This protein binds this small molecule.
Small molecule (SMILES): CCO[C@H](C(=O)NNCc1cc(OC)c(Br)c(OC)c1)c1ccc(N2CCOCC2)cc1

Sequence of chain 1.C:
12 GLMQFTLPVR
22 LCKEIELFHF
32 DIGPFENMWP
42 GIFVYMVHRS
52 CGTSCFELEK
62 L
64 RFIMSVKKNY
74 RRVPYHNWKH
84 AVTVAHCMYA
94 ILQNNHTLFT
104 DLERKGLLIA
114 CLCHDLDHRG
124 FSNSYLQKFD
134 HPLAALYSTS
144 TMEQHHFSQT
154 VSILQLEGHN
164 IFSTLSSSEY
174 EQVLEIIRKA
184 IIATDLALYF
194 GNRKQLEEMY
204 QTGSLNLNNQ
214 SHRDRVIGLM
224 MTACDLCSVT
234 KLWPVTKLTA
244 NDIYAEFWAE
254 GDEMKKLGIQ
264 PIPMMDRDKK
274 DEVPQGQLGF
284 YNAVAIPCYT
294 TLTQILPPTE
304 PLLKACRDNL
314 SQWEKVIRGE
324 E

Binding-site contacts:
Ligand atom C26 contacts residue PHE250 of chain 1.C at 3.8 Å (hydrophobic).
Ligand atom C16 contacts residue PHE283 of chain 1.C at 3.6 Å (hydrophobic).
Ligand atom C2 contacts residue MET267 of chain 1.C at 3.9 Å (hydrophobic).
Ligand atom C21 contacts residue PHE250 of chain 1.C at 3.8 Å (hydrophobic).
Ligand atom C11 contacts residue MET267 of chain 1.C at 3.6 Å (hydrophobic).
Ligand atom C21 contacts residue PHE283 of chain 1.C at 3.5 Å (hydrophobic).
Ligand atom C18 contacts residue PHE283 of chain 1.C at 3.9 Å (hydrophobic).
Ligand atom BR23 contacts residue GLN280 of chain 1.C at 3.3 Å.
Ligand atom O22 contacts residue VAL232 of chain 1.C at 3.5 Å.
Ligand atom C29 contacts residue GLY282 of chain 1.C at 3.7 Å.
Ligand atom C25 contacts residue LEU229 of chain 1.C at 3.6 Å (hydrophobic).
Ligand atom C25 contacts residue ILE246 of chain 1.C at 3.8 Å (hydrophobic).
Ligand atom C26 contacts residue PHE283 of chain 1.C at 3.8 Å (hydrophobic).
Ligand atom C19 contacts residue ILE246 of chain 1.C at 3.9 Å (hydrophobic).
Ligand atom C25 contacts residue VAL232 of chain 1.C at 4.0 Å (hydrophobic).
Ligand atom C27 contacts residue SER125 of chain 1.C at 3.8 Å.
Ligand atom O24 contacts residue GLN280 of chain 1.C at 3.0 Å (h-bond).
Ligand atom C17 contacts residue PHE283 of chain 1.C at 3.8 Å (hydrophobic).
Ligand atom O24 contacts residue PHE283 of chain 1.C at 3.7 Å.
Ligand atom C18 contacts residue ILE246 of chain 1.C at 3.6 Å (hydrophobic).
Ligand atom C25 contacts residue TYR78 of chain 1.C at 3.6 Å (hydrophobic).
Ligand atom C9 contacts residue LEU189 of chain 1.C at 3.7 Å (hydrophobic).
Ligand atom C3 contacts residue LEU189 of chain 1.C at 3.6 Å (hydrophobic).
Ligand atom C17 contacts residue LEU229 of chain 1.C at 4.0 Å (hydrophobic).
Ligand atom C26 contacts residue GLN280 of chain 1.C at 3.6 Å.
Ligand atom C26 contacts residue MET267 of chain 1.C at 3.7 Å (hydrophobic).
Ligand atom O22 contacts residue ILE246 of chain 1.C at 3.1 Å.
Ligand atom O10 contacts residue MET267 of chain 1.C at 4.0 Å.
Ligand atom O30 contacts residue ALA286 of chain 1.C at 3.7 Å.
Ligand atom BR23 contacts residue VAL232 of chain 1.C at 3.9 Å.
Ligand atom C6 contacts residue MET267 of chain 1.C at 3.5 Å (hydrophobic).
Ligand atom C19 contacts residue PHE283 of chain 1.C at 3.7 Å (hydrophobic).
Ligand atom N13 contacts residue LEU189 of chain 1.C at 3.7 Å.
Ligand atom C2 contacts residue PHE283 of chain 1.C at 3.9 Å (hydrophobic).
Ligand atom C4 contacts residue LEU189 of chain 1.C at 4.0 Å (hydrophobic).
Ligand atom BR23 contacts residue ILE246 of chain 1.C at 3.9 Å.
Ligand atom C32 contacts residue PHE193 of chain 1.C at 4.0 Å (hydrophobic).
Ligand atom C20 contacts residue PHE283 of chain 1.C at 3.8 Å (hydrophobic).
Ligand atom O12 contacts residue LEU189 of chain 1.C at 3.6 Å.
Ligand atom C26 contacts residue TYR247 of chain 1.C at 3.8 Å (hydrophobic).